Sequence of chain 3.A:
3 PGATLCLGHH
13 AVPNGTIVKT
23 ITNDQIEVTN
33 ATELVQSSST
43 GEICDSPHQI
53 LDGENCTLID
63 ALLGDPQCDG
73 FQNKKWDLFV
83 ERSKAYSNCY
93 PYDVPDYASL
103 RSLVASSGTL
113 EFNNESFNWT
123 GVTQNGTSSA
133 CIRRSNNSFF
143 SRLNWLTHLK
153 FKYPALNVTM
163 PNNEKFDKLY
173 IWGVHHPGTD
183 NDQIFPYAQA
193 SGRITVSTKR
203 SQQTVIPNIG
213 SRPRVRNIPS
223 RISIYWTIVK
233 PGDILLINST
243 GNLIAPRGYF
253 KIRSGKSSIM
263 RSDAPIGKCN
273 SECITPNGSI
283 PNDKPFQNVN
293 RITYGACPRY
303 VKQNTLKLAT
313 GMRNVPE

Binding-site contacts:
Ligand atom C3 contacts residue ASN127 of chain 3.A at 3.9 Å.
Ligand atom C7 contacts residue GLN126 of chain 3.A at 4.4 Å.
Ligand atom O7 contacts residue ASN127 of chain 3.A at 3.4 Å (h-bond).
Ligand atom N2 contacts residue ASN127 of chain 3.A at 3.2 Å (h-bond).
Ligand atom C1 contacts residue ASN127 of chain 3.A at 1.4 Å.
Ligand atom C8 contacts residue GLN126 of chain 3.A at 3.9 Å.
Ligand atom C7 contacts residue ASN127 of chain 3.A at 3.6 Å.
Ligand atom C2 contacts residue ASN127 of chain 3.A at 2.6 Å.
Ligand atom O5 contacts residue ASN127 of chain 3.A at 2.2 Å (h-bond).
Ligand atom C5 contacts residue ASN127 of chain 3.A at 3.6 Å.
Ligand atom C4 contacts residue ASN127 of chain 3.A at 4.2 Å.

This protein binds this small molecule.
Small molecule (SMILES): CC(=O)N[C@@H]1[C@@H](O)[C@H](O)[C@@H](CO)O[C@H]1O